The protein below binds the small molecule below.
Small molecule (SMILES): COc1cc2ncnc(Nc3cccc(Cl)c3)c2cc1OC

Binding-site contacts:
Ligand atom N5 contacts residue ILE216 of chain 1.E at 3.4 Å.
Ligand atom N9 contacts residue ALA101 of chain 1.E at 3.4 Å.
Ligand atom C21 contacts residue GLU69 of chain 1.E at 3.1 Å.
Ligand atom C18 contacts residue ILE216 of chain 1.E at 4.0 Å (hydrophobic).
Ligand atom C16 contacts residue GLY104 of chain 1.E at 2.9 Å.
Ligand atom C19 contacts residue LYS56 of chain 1.E at 3.8 Å.
Ligand atom CL contacts residue PRO83 of chain 1.E at 4.0 Å.
Ligand atom C8 contacts residue ILE216 of chain 1.E at 3.6 Å (hydrophobic).
Ligand atom C2 contacts residue PHE54 of chain 1.E at 3.1 Å (hydrophobic).
Ligand atom C4 contacts residue ILE216 of chain 1.E at 3.6 Å (hydrophobic).
Ligand atom N9 contacts residue PHE54 of chain 1.E at 3.8 Å.
Ligand atom N9 contacts residue ILE102 of chain 1.E at 2.6 Å (h-bond).
Ligand atom C3 contacts residue ILE216 of chain 1.E at 3.9 Å (hydrophobic).
Ligand atom C14 contacts residue THR106 of chain 1.E at 3.9 Å.
Ligand atom C20 contacts residue GLU69 of chain 1.E at 3.8 Å.
Ligand atom N5 contacts residue PHE54 of chain 1.E at 3.5 Å.
Ligand atom C8 contacts residue PRO83 of chain 1.E at 4.0 Å (hydrophobic).
Ligand atom CL contacts residue THR99 of chain 1.E at 3.6 Å.
Ligand atom CL contacts residue LEU73 of chain 1.E at 3.5 Å.
Ligand atom C8 contacts residue THR100 of chain 1.E at 3.7 Å.
Ligand atom CL contacts residue GLU69 of chain 1.E at 3.9 Å.
Ligand atom C3 contacts residue PHE54 of chain 1.E at 3.5 Å (hydrophobic).
Ligand atom C15 contacts residue ILE206 of chain 1.E at 4.0 Å (hydrophobic).
Ligand atom C1 contacts residue PHE54 of chain 1.E at 3.5 Å (hydrophobic).
Ligand atom C12 contacts residue ILE206 of chain 1.E at 4.0 Å (hydrophobic).
Ligand atom C21 contacts residue LYS56 of chain 1.E at 4.0 Å.
Ligand atom C4 contacts residue PHE54 of chain 1.E at 3.3 Å (hydrophobic).
Ligand atom C8 contacts residue PHE54 of chain 1.E at 3.9 Å (hydrophobic).
Ligand atom N6 contacts residue ILE216 of chain 1.E at 3.7 Å.
Ligand atom C19 contacts residue ILE41 of chain 1.E at 3.7 Å (hydrophobic).
Ligand atom C2 contacts residue ILE216 of chain 1.E at 3.9 Å (hydrophobic).
Ligand atom C17 contacts residue ILE41 of chain 1.E at 3.9 Å (hydrophobic).
Ligand atom C8 contacts residue ALA101 of chain 1.E at 3.5 Å (hydrophobic).
Ligand atom N6 contacts residue PHE54 of chain 1.E at 3.7 Å.
Ligand atom O13 contacts residue GLY104 of chain 1.E at 3.5 Å (h-bond).
Ligand atom C8 contacts residue ILE102 of chain 1.E at 3.2 Å (hydrophobic).
Ligand atom C16 contacts residue ILE102 of chain 1.E at 3.3 Å (hydrophobic).
Ligand atom C20 contacts residue THR99 of chain 1.E at 3.9 Å.
Ligand atom C1 contacts residue ILE102 of chain 1.E at 3.7 Å (hydrophobic).
Ligand atom C15 contacts residue ILE102 of chain 1.E at 3.1 Å (hydrophobic).

Sequence of chain 1.E:
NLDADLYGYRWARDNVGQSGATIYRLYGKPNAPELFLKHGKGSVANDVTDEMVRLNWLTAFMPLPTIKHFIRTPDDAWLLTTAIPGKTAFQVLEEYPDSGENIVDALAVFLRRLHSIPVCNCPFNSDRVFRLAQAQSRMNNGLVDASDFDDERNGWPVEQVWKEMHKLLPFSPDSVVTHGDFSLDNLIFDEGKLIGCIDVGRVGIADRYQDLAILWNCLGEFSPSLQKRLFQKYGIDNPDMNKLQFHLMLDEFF